Binding-site contacts:
Ligand atom C8 contacts residue ASN45 of chain 1.G at 4.2 Å.
Ligand atom O5 contacts residue ASN45 of chain 1.G at 2.4 Å (h-bond).
Ligand atom C4 contacts residue ASN45 of chain 1.G at 4.3 Å.
Ligand atom C5 contacts residue ASN45 of chain 1.G at 3.7 Å.
Ligand atom N2 contacts residue ASN45 of chain 1.G at 2.9 Å (h-bond).
Ligand atom C3 contacts residue ASN45 of chain 1.G at 3.8 Å.
Ligand atom C2 contacts residue ASN45 of chain 1.G at 2.5 Å.
Ligand atom N2 contacts residue PRO43 of chain 1.G at 3.4 Å (h-bond).
Ligand atom C1 contacts residue ASN45 of chain 1.G at 1.4 Å.
Ligand atom C7 contacts residue ASN45 of chain 1.G at 3.7 Å.
Ligand atom O7 contacts residue PRO43 of chain 1.G at 3.0 Å (h-bond).
Ligand atom O7 contacts residue PHE44 of chain 1.G at 4.4 Å.
Ligand atom C7 contacts residue PRO43 of chain 1.G at 3.6 Å (hydrophobic).

Sequence of chain 1.G:
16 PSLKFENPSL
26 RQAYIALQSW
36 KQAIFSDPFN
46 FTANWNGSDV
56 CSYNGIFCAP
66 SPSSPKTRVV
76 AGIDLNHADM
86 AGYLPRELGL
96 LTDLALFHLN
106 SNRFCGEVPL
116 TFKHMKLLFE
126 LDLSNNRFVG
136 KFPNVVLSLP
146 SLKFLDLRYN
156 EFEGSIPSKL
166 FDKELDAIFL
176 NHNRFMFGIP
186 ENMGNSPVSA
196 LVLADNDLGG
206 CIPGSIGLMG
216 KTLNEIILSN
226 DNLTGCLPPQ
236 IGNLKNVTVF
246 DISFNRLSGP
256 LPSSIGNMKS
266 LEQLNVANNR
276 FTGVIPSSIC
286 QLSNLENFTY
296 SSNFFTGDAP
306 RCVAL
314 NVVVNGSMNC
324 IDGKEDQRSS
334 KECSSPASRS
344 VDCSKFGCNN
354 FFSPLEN

A protein and the small-molecule ligand that binds it are described below.
Small molecule (SMILES): CC(=O)N[C@H]1[C@H](O[C@H]2[C@H](O)[C@@H](NC(C)=O)CO[C@@H]2CO)O[C@H](CO)[C@@H](O)[C@@H]1O